Sequence of chain 1.E:
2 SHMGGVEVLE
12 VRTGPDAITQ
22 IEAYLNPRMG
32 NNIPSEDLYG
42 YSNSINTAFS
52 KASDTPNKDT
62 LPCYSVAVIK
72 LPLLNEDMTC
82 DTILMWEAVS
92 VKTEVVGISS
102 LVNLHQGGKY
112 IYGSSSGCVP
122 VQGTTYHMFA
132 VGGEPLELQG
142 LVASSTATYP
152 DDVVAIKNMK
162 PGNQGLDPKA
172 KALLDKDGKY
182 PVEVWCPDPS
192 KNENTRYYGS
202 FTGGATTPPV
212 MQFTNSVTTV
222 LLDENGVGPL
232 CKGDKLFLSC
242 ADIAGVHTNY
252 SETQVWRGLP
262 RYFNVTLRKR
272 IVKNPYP

Sequence of chain 1.A:
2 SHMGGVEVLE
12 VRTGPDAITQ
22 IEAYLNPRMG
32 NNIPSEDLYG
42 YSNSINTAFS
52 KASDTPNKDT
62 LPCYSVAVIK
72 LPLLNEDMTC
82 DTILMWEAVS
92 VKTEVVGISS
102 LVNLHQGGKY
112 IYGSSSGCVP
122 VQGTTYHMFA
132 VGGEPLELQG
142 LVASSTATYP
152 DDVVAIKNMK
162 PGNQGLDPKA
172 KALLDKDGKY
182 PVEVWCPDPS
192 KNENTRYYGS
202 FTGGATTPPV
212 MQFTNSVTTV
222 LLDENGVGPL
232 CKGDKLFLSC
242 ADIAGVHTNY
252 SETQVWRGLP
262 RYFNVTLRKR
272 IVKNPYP

Binding-site contacts:
Ligand atom O3 contacts residue SER51 of chain 1.A at 3.8 Å.
Ligand atom C2 contacts residue SER51 of chain 1.A at 3.5 Å.
Ligand atom N5 contacts residue ASN250 of chain 1.E at 2.9 Å (h-bond).
Ligand atom O6 contacts residue LYS52 of chain 1.A at 4.0 Å.
Ligand atom O4 contacts residue GLY108 of chain 1.E at 2.8 Å (h-bond).
Ligand atom C4 contacts residue GLY108 of chain 1.E at 3.2 Å.
Ligand atom O2 contacts residue LYS52 of chain 1.A at 3.2 Å (salt-bridge).
Ligand atom O1B contacts residue GLY109 of chain 1.E at 4.0 Å.
Ligand atom C10 contacts residue ASN250 of chain 1.E at 4.0 Å.
Ligand atom O1B contacts residue ASN250 of chain 1.E at 3.5 Å.
Ligand atom O4 contacts residue HIS248 of chain 1.E at 3.6 Å.
Ligand atom O1B contacts residue TYR251 of chain 1.E at 3.0 Å (h-bond).
Ligand atom O4 contacts residue PHE50 of chain 1.A at 3.7 Å.
Ligand atom C11 contacts residue GLN107 of chain 1.E at 4.0 Å.
Ligand atom C11 contacts residue VAL256 of chain 1.E at 3.7 Å (hydrophobic).
Ligand atom C11 contacts residue LEU39 of chain 1.E at 4.0 Å (hydrophobic).
Ligand atom C5 contacts residue ASN250 of chain 1.E at 3.3 Å.
Ligand atom O4 contacts residue GLN107 of chain 1.E at 3.6 Å.
Ligand atom O10 contacts residue LYS52 of chain 1.A at 3.7 Å.
Ligand atom O2 contacts residue SER51 of chain 1.A at 3.6 Å.
Ligand atom O7 contacts residue LYS52 of chain 1.A at 3.3 Å.
Ligand atom O8 contacts residue ASN250 of chain 1.E at 3.4 Å (h-bond).
Ligand atom C6 contacts residue ASN250 of chain 1.E at 3.3 Å.
Ligand atom O10 contacts residue GLN107 of chain 1.E at 3.5 Å (h-bond).
Ligand atom O1A contacts residue ASN250 of chain 1.E at 3.1 Å.
Ligand atom O10 contacts residue LEU39 of chain 1.E at 3.7 Å.
Ligand atom C11 contacts residue TYR42 of chain 1.E at 3.6 Å (hydrophobic).
Ligand atom C1 contacts residue TYR251 of chain 1.E at 3.9 Å (hydrophobic).
Ligand atom C4 contacts residue ASN250 of chain 1.E at 3.3 Å.
Ligand atom C10 contacts residue LEU39 of chain 1.E at 3.9 Å (hydrophobic).
Ligand atom C4 contacts residue HIS248 of chain 1.E at 3.8 Å.
Ligand atom C2 contacts residue LYS52 of chain 1.A at 3.8 Å.
Ligand atom C3 contacts residue GLY108 of chain 1.E at 3.4 Å.
Ligand atom O3 contacts residue LYS52 of chain 1.A at 3.4 Å (salt-bridge).
Ligand atom C11 contacts residue HIS248 of chain 1.E at 3.7 Å.
Ligand atom O1 contacts residue SER51 of chain 1.A at 4.0 Å.
Ligand atom C10 contacts residue GLN107 of chain 1.E at 3.9 Å.
Ligand atom C3 contacts residue LYS52 of chain 1.A at 3.9 Å.
Ligand atom N5 contacts residue HIS248 of chain 1.E at 3.8 Å.
Ligand atom C1 contacts residue ASN250 of chain 1.E at 3.5 Å.

A protein and the small-molecule ligand that binds it are described below.
Small molecule (SMILES): CC(=O)N[C@H]1[C@H]([C@H](O)[C@H](O)CO)O[C@@](O[C@@H]2[C@@H](O)[C@H](O)O[C@H](CO)[C@@H]2O)(C(=O)O)C[C@@H]1O